Sequence of chain 2.H:
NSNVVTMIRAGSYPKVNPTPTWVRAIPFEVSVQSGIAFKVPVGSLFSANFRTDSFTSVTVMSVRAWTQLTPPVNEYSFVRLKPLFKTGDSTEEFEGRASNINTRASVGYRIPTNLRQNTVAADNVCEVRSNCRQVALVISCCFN

The protein below binds the small molecule below.
Small molecule (SMILES): CO[P](=O)(O)O[C@H]1[C@@H](O)[C@H](n2ccc(=O)[nH]c2=O)O[C@@H]1COP(=O)(O)O

Binding-site contacts:
Ligand atom O3' contacts residue ARG125 of chain 2.H at 4.1 Å.
Ligand atom N1 contacts residue ARG125 of chain 2.H at 3.7 Å.
Ligand atom C4 contacts residue ARG125 of chain 2.H at 3.6 Å.
Ligand atom O5' contacts residue ARG131 of chain 2.H at 2.8 Å (salt-bridge).
Ligand atom O5' contacts residue ARG125 of chain 2.H at 3.2 Å (salt-bridge).
Ligand atom OP3 contacts residue SER77 of chain 2.H at 4.2 Å.
Ligand atom C5' contacts residue SER77 of chain 2.H at 4.5 Å.
Ligand atom OP1 contacts residue ARG131 of chain 2.H at 3.4 Å (salt-bridge).
Ligand atom C5' contacts residue MET76 of chain 2.H at 4.4 Å (hydrophobic).
Ligand atom OP3 contacts residue ARG125 of chain 2.H at 2.7 Å.
Ligand atom C5' contacts residue ARG125 of chain 2.H at 4.2 Å.
Ligand atom C2 contacts residue ARG125 of chain 2.H at 3.8 Å.
Ligand atom O2 contacts residue ARG125 of chain 2.H at 4.0 Å.
Ligand atom OP3 contacts residue ARG131 of chain 2.H at 4.5 Å.
Ligand atom C4' contacts residue ARG125 of chain 2.H at 4.3 Å.
Ligand atom P contacts residue ARG131 of chain 2.H at 3.6 Å.
Ligand atom OP2 contacts residue ARG131 of chain 2.H at 3.8 Å.
Ligand atom C5' contacts residue ARG131 of chain 2.H at 3.4 Å.
Ligand atom C6 contacts residue ARG125 of chain 2.H at 3.5 Å.
Ligand atom C1' contacts residue ARG125 of chain 2.H at 4.3 Å.
Ligand atom C3' contacts residue ARG125 of chain 2.H at 3.4 Å.
Ligand atom OP2 contacts residue MET76 of chain 2.H at 4.5 Å.
Ligand atom OP1 contacts residue ARG125 of chain 2.H at 3.0 Å (salt-bridge).
Ligand atom OP2 contacts residue SER77 of chain 2.H at 3.9 Å.
Ligand atom O4 contacts residue ARG125 of chain 2.H at 3.9 Å.
Ligand atom N3 contacts residue ARG125 of chain 2.H at 3.6 Å.
Ligand atom P contacts residue ARG125 of chain 2.H at 3.9 Å.
Ligand atom C5 contacts residue ARG125 of chain 2.H at 3.5 Å.
Ligand atom C2' contacts residue ARG125 of chain 2.H at 3.7 Å.